Binding-site contacts:
Ligand atom C3 contacts residue ASP47 of chain 1.A at 3.5 Å.
Ligand atom C16 contacts residue PRO71 of chain 1.A at 3.7 Å (hydrophobic).
Ligand atom NH2 contacts residue NAP1 of chain 1.B at 3.8 Å.
Ligand atom NH1 contacts residue THR133 of chain 1.A at 3.7 Å.
Ligand atom C5 contacts residue ILE25 of chain 1.A at 3.5 Å (hydrophobic).
Ligand atom CL2 contacts residue PRO71 of chain 1.A at 3.7 Å.
Ligand atom CL3 contacts residue ARG43 of chain 1.A at 3.6 Å.
Ligand atom C15 contacts residue EDO1 of chain 1.C at 3.5 Å.
Ligand atom NH1 contacts residue ALA27 of chain 1.A at 3.7 Å.
Ligand atom C3 contacts residue TRP26 of chain 1.A at 3.8 Å (hydrophobic).
Ligand atom N4 contacts residue ILE25 of chain 1.A at 3.5 Å (h-bond).
Ligand atom O11 contacts residue LEU70 of chain 1.A at 3.4 Å.
Ligand atom NH2 contacts residue ILE25 of chain 1.A at 2.7 Å (h-bond).
Ligand atom C8 contacts residue PHE51 of chain 1.A at 3.6 Å (hydrophobic).
Ligand atom CL2 contacts residue EDO1 of chain 1.C at 3.3 Å.
Ligand atom NH1 contacts residue TRP26 of chain 1.A at 3.5 Å.
Ligand atom C15 contacts residue PRO71 of chain 1.A at 3.6 Å (hydrophobic).
Ligand atom CL1 contacts residue GLN48 of chain 1.A at 3.7 Å.
Ligand atom C1 contacts residue ASP47 of chain 1.A at 3.5 Å.
Ligand atom CM1 contacts residue ASP47 of chain 1.A at 3.6 Å.
Ligand atom NH2 contacts residue PHE51 of chain 1.A at 3.7 Å.
Ligand atom NH2 contacts residue TYR120 of chain 1.A at 3.3 Å (h-bond).
Ligand atom C5 contacts residue NAP1 of chain 1.B at 3.4 Å.
Ligand atom CL2 contacts residue ARG43 of chain 1.A at 3.2 Å.
Ligand atom N2 contacts residue ASP47 of chain 1.A at 2.7 Å (salt-bridge).
Ligand atom NH2 contacts residue ILE114 of chain 1.A at 2.9 Å (h-bond).
Ligand atom CM1 contacts residue EDO1 of chain 1.C at 3.7 Å.
Ligand atom O7 contacts residue NAP1 of chain 1.B at 3.3 Å.
Ligand atom C10 contacts residue LEU70 of chain 1.A at 3.7 Å (hydrophobic).
Ligand atom C14 contacts residue EDO1 of chain 1.C at 3.8 Å.
Ligand atom N4 contacts residue PHE51 of chain 1.A at 3.5 Å.
Ligand atom C5 contacts residue PHE51 of chain 1.A at 3.5 Å (hydrophobic).
Ligand atom CL1 contacts residue EDO1 of chain 1.D at 3.8 Å.
Ligand atom CL3 contacts residue ASP39 of chain 1.A at 3.0 Å.
Ligand atom CM1 contacts residue ILE40 of chain 1.A at 3.7 Å (hydrophobic).
Ligand atom C3 contacts residue ALA27 of chain 1.A at 3.7 Å (hydrophobic).
Ligand atom N4 contacts residue TRP26 of chain 1.A at 3.3 Å.
Ligand atom C6 contacts residue NAP1 of chain 1.B at 3.4 Å.
Ligand atom N4 contacts residue NAP1 of chain 1.B at 3.7 Å.
Ligand atom NH1 contacts residue ASP47 of chain 1.A at 2.7 Å (salt-bridge).

Sequence of chain 1.A:
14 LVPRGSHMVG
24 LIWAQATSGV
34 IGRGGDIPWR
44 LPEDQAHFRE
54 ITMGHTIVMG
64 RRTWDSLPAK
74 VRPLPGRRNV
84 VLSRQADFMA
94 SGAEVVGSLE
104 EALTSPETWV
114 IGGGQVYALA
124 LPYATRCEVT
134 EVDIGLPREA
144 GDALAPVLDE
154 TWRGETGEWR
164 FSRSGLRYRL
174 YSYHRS

A protein and the small-molecule ligand that binds it are described below.
Small molecule (SMILES): Cc1nc(N)nc(N)c1OCCCOc1cc(Cl)c(Cl)cc1Cl